Binding-site contacts:
Ligand atom C8 contacts residue ASN1043 of chain 1.C at 4.1 Å.
Ligand atom C7 contacts residue ASN1043 of chain 1.C at 3.2 Å.
Ligand atom C5 contacts residue ASN1043 of chain 1.C at 3.7 Å.
Ligand atom C3 contacts residue ASN1043 of chain 1.C at 3.8 Å.
Ligand atom C4 contacts residue ASN1043 of chain 1.C at 4.2 Å.
Ligand atom O7 contacts residue ASN1043 of chain 1.C at 3.2 Å (h-bond).
Ligand atom C8 contacts residue GLU1041 of chain 1.C at 3.3 Å.
Ligand atom C8 contacts residue ARG1042 of chain 1.C at 3.8 Å.
Ligand atom C2 contacts residue ASN1043 of chain 1.C at 2.5 Å.
Ligand atom O5 contacts residue ASN1043 of chain 1.C at 2.4 Å (h-bond).
Ligand atom N2 contacts residue ASN1043 of chain 1.C at 2.9 Å (h-bond).
Ligand atom C1 contacts residue ASN1043 of chain 1.C at 1.4 Å.

The protein below binds the small molecule below.
Small molecule (SMILES): CC(=O)N[C@@H]1[C@@H](O)[C@H](O)[C@@H](CO)O[C@H]1O

Sequence of chain 1.C:
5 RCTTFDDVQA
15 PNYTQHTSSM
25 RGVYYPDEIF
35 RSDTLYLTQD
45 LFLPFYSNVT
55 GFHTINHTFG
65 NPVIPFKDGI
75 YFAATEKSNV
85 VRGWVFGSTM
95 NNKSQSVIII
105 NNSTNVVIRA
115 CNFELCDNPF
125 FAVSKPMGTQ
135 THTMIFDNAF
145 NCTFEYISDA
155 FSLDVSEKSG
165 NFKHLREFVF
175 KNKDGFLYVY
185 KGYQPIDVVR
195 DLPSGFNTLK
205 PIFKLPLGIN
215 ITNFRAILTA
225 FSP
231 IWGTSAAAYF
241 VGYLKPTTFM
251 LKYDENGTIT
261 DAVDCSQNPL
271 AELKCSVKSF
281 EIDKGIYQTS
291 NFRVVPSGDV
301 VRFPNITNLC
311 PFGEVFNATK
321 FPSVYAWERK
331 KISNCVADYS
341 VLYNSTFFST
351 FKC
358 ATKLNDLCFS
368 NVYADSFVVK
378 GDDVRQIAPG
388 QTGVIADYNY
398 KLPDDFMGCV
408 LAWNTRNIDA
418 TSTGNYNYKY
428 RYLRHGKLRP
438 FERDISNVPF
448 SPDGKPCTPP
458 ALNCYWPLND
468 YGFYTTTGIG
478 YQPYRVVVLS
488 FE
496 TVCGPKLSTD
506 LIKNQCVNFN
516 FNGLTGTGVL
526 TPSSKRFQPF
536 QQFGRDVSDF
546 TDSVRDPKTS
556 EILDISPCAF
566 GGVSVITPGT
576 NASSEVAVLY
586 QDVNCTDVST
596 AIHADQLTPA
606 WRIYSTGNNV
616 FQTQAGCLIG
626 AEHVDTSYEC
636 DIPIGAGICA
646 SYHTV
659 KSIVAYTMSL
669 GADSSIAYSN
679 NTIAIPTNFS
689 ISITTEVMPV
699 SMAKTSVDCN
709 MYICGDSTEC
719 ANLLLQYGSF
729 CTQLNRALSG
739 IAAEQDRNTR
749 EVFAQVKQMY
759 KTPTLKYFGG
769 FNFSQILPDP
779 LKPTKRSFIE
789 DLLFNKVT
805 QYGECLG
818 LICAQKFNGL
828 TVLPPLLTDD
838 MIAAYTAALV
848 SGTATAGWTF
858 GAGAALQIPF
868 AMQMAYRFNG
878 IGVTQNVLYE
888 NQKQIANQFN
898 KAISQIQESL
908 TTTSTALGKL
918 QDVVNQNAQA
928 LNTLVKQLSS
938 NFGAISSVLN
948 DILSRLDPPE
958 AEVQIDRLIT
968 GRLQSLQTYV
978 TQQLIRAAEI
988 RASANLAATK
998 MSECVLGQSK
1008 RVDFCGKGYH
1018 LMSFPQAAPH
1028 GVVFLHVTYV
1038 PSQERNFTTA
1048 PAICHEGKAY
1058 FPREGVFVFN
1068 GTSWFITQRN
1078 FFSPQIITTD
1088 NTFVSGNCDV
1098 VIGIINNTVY